Binding-site contacts:
Ligand atom C8 contacts residue ASN315 of chain 6.E at 3.5 Å.
Ligand atom N2 contacts residue ASN315 of chain 6.E at 2.8 Å (h-bond).
Ligand atom C1 contacts residue VAL314 of chain 6.E at 4.4 Å (hydrophobic).
Ligand atom O7 contacts residue ASN315 of chain 6.E at 4.2 Å.
Ligand atom O5 contacts residue THR313 of chain 6.E at 4.3 Å.
Ligand atom C1 contacts residue ASN315 of chain 6.E at 1.4 Å.
Ligand atom C4 contacts residue ASN315 of chain 6.E at 4.3 Å.
Ligand atom C5 contacts residue ASN315 of chain 6.E at 3.7 Å.
Ligand atom C6 contacts residue ASN315 of chain 6.E at 4.5 Å.
Ligand atom O5 contacts residue ASN315 of chain 6.E at 2.4 Å (h-bond).
Ligand atom C7 contacts residue ASN315 of chain 6.E at 3.3 Å.
Ligand atom C6 contacts residue THR313 of chain 6.E at 4.5 Å.
Ligand atom O5 contacts residue VAL314 of chain 6.E at 3.8 Å.
Ligand atom C2 contacts residue ASN315 of chain 6.E at 2.5 Å.
Ligand atom C3 contacts residue ASN315 of chain 6.E at 3.8 Å.
Ligand atom C8 contacts residue ILE281 of chain 6.E at 4.5 Å (hydrophobic).

A small-molecule ligand and the protein it binds are described below.
Small molecule (SMILES): CC(=O)N[C@@H]1[C@@H](O)[C@H](O)[C@@H](CO)O[C@H]1O

Sequence of chain 6.E:
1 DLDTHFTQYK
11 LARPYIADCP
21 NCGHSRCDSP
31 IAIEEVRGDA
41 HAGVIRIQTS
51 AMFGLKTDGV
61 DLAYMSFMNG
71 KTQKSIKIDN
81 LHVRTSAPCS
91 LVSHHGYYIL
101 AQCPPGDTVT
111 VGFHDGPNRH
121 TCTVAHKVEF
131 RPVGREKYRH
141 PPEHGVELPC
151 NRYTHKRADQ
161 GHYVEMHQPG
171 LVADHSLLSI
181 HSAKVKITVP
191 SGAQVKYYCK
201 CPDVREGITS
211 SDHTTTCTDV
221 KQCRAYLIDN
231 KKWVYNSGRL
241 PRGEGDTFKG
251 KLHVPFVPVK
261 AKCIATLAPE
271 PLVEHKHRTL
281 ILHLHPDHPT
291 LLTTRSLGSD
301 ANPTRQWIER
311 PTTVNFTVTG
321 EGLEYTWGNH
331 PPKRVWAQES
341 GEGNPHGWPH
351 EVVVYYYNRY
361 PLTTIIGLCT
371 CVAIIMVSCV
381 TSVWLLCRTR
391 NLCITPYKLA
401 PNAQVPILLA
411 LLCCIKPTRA